This protein binds this small molecule.
Small molecule (SMILES): CC(C)CCC[C@@H](C)[C@H]1CC[C@H]2[C@@H]3CC=C4C[C@@H](OC(=O)CCC(=O)O)CC[C@]4(C)[C@H]3CC[C@]12C

Sequence of chain 1.B:
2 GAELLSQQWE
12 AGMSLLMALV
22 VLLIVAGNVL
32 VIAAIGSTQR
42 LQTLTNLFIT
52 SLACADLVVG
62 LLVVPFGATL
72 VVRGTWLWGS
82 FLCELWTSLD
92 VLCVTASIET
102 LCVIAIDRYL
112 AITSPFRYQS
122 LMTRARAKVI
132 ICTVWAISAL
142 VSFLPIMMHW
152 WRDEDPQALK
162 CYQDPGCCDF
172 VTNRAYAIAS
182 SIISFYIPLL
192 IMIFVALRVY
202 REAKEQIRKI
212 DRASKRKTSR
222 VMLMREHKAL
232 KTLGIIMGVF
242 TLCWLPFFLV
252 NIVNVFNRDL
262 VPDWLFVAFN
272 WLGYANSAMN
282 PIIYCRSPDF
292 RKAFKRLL

Binding-site contacts:
Ligand atom CAV contacts residue ILE179 of chain 1.B at 3.5 Å (hydrophobic).
Ligand atom OAG contacts residue ILE179 of chain 1.B at 3.9 Å.
Ligand atom CAN contacts residue ILE184 of chain 1.B at 4.1 Å (hydrophobic).
Ligand atom CAX contacts residue 2CV1 of chain 1.P at 4.0 Å.
Ligand atom OAG contacts residue ARG175 of chain 1.B at 3.6 Å.
Ligand atom CAD contacts residue ILE179 of chain 1.B at 4.1 Å (hydrophobic).
Ligand atom OAH contacts residue 2CV1 of chain 1.P at 3.1 Å (h-bond).
Ligand atom CAR contacts residue ALA176 of chain 1.B at 3.8 Å (hydrophobic).
Ligand atom CAX contacts residue ARG175 of chain 1.B at 3.9 Å.
Ligand atom CAY contacts residue ALA176 of chain 1.B at 4.1 Å (hydrophobic).
Ligand atom CAQ contacts residue ILE183 of chain 1.B at 4.0 Å (hydrophobic).
Ligand atom CAB contacts residue ILE184 of chain 1.B at 4.2 Å (hydrophobic).
Ligand atom OAH contacts residue ALA176 of chain 1.B at 4.0 Å.
Ligand atom OAF contacts residue 2CV1 of chain 1.P at 3.7 Å.
Ligand atom OAH contacts residue ARG175 of chain 1.B at 3.7 Å.
Ligand atom CAD contacts residue ALA180 of chain 1.B at 3.6 Å (hydrophobic).
Ligand atom CAD contacts residue ALA176 of chain 1.B at 3.6 Å (hydrophobic).
Ligand atom CAZ contacts residue ILE179 of chain 1.B at 3.9 Å (hydrophobic).
Ligand atom CAK contacts residue ILE179 of chain 1.B at 4.3 Å (hydrophobic).
Ligand atom OAG contacts residue ALA176 of chain 1.B at 3.2 Å.
Ligand atom OAF contacts residue ARG175 of chain 1.B at 3.8 Å.
Ligand atom CAL contacts residue ARG175 of chain 1.B at 4.3 Å.
Ligand atom CAI contacts residue ILE179 of chain 1.B at 3.8 Å (hydrophobic).